Binding-site contacts:
Ligand atom O2' contacts residue ASN296 of chain 1.A at 3.3 Å.
Ligand atom O2B contacts residue MG1 of chain 1.D at 2.1 Å.
Ligand atom O2 contacts residue ASN296 of chain 1.A at 2.2 Å (h-bond).
Ligand atom N3 contacts residue TYR337 of chain 1.A at 3.5 Å.
Ligand atom O3B contacts residue SER336 of chain 1.A at 3.4 Å (h-bond).
Ligand atom O3G contacts residue SER336 of chain 1.A at 2.7 Å (h-bond).
Ligand atom PB contacts residue LYS318 of chain 1.A at 3.6 Å.
Ligand atom O4 contacts residue TYR337 of chain 1.A at 3.6 Å.
Ligand atom PG contacts residue SER336 of chain 1.A at 3.7 Å.
Ligand atom O3' contacts residue SER297 of chain 1.A at 3.3 Å (h-bond).
Ligand atom C2' contacts residue ASN296 of chain 1.A at 3.8 Å.
Ligand atom O2G contacts residue MG1 of chain 1.D at 2.1 Å.
Ligand atom O2 contacts residue PHE292 of chain 1.A at 3.2 Å.
Ligand atom O2' contacts residue GLY293 of chain 1.A at 3.0 Å (h-bond).
Ligand atom O2A contacts residue THR335 of chain 1.A at 3.8 Å.
Ligand atom O1G contacts residue LYS318 of chain 1.A at 3.8 Å.
Ligand atom O2' contacts residue SER297 of chain 1.A at 3.0 Å (h-bond).
Ligand atom O3G contacts residue LYS322 of chain 1.A at 2.9 Å (salt-bridge).
Ligand atom PB contacts residue MG1 of chain 1.D at 3.1 Å.
Ligand atom N3A contacts residue SER336 of chain 1.A at 3.5 Å.
Ligand atom PA contacts residue MG1 of chain 1.D at 3.3 Å.
Ligand atom O2A contacts residue TYR337 of chain 1.A at 3.2 Å (h-bond).
Ligand atom O1A contacts residue MG1 of chain 1.D at 2.0 Å.
Ligand atom C5 contacts residue TYR337 of chain 1.A at 3.6 Å (hydrophobic).
Ligand atom O1G contacts residue LYS322 of chain 1.A at 3.7 Å.
Ligand atom C2 contacts residue PHE292 of chain 1.A at 3.6 Å (hydrophobic).
Ligand atom C3' contacts residue TYR337 of chain 1.A at 3.9 Å (hydrophobic).
Ligand atom PG contacts residue LYS322 of chain 1.A at 3.9 Å.
Ligand atom O1B contacts residue SER111 of chain 1.A at 3.5 Å.
Ligand atom C6 contacts residue TYR337 of chain 1.A at 3.8 Å (hydrophobic).
Ligand atom N3A contacts residue MG1 of chain 1.D at 3.7 Å.
Ligand atom O2A contacts residue SER336 of chain 1.A at 3.5 Å (h-bond).
Ligand atom O2' contacts residue PHE109 of chain 1.A at 3.8 Å.
Ligand atom C4 contacts residue TYR337 of chain 1.A at 3.3 Å (hydrophobic).
Ligand atom O3B contacts residue MG1 of chain 1.D at 3.5 Å.
Ligand atom O3B contacts residue LYS318 of chain 1.A at 3.1 Å (salt-bridge).
Ligand atom C2 contacts residue ASN296 of chain 1.A at 3.3 Å.
Ligand atom O3' contacts residue GLY110 of chain 1.A at 3.8 Å.
Ligand atom PG contacts residue MG1 of chain 1.D at 3.3 Å.
Ligand atom O1B contacts residue LYS318 of chain 1.A at 2.8 Å (salt-bridge).

Sequence of chain 1.A:
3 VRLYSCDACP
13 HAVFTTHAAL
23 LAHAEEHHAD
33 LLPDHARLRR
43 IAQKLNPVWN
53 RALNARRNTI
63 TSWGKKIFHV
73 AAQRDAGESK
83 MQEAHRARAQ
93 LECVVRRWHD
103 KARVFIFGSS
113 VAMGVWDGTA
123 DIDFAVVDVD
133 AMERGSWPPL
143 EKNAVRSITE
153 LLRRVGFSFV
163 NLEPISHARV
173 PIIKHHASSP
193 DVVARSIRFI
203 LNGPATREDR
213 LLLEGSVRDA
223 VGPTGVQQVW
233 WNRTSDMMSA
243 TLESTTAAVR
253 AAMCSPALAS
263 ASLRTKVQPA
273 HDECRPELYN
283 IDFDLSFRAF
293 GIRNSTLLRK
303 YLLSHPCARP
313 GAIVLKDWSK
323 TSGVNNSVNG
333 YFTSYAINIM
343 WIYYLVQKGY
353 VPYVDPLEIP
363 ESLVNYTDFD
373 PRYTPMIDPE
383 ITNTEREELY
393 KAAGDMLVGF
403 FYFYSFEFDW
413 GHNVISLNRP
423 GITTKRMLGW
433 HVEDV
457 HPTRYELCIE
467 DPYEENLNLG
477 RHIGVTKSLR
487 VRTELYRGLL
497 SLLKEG

This small molecule binds to this protein.
Small molecule (SMILES): O=c1ccn([C@@H]2O[C@H](COP(=O)(O)NP(=O)(O)OP(=O)(O)O)[C@@H](O)[C@H]2O)c(=O)[nH]1